Binding-site contacts:
Ligand atom C7 contacts residue TRP145 of chain 1.C at 3.8 Å (hydrophobic).
Ligand atom O7 contacts residue GLU184 of chain 1.C at 3.8 Å.
Ligand atom C1 contacts residue GLN220 of chain 1.C at 3.5 Å.
Ligand atom O8 contacts residue TRP145 of chain 1.C at 4.0 Å.
Ligand atom O10 contacts residue THR127 of chain 1.C at 2.9 Å (h-bond).
Ligand atom O1B contacts residue GLN220 of chain 1.C at 3.0 Å (h-bond).
Ligand atom O4 contacts residue GLY219 of chain 1.C at 3.5 Å (h-bond).
Ligand atom C9 contacts residue HIS177 of chain 1.C at 3.4 Å.
Ligand atom O4 contacts residue THR127 of chain 1.C at 3.8 Å.
Ligand atom C11 contacts residue GLY126 of chain 1.C at 4.0 Å.
Ligand atom O1A contacts residue GLN220 of chain 1.C at 3.8 Å.
Ligand atom O1A contacts residue LYS129 of chain 1.C at 3.0 Å (salt-bridge).
Ligand atom O3 contacts residue GLN216 of chain 1.C at 3.0 Å (h-bond).
Ligand atom C11 contacts residue THR127 of chain 1.C at 4.0 Å.
Ligand atom O1B contacts residue THR128 of chain 1.C at 2.7 Å (h-bond).
Ligand atom O8 contacts residue TYR89 of chain 1.C at 3.0 Å (h-bond).
Ligand atom O1A contacts residue THR128 of chain 1.C at 3.8 Å.
Ligand atom C8 contacts residue GLN220 of chain 1.C at 3.7 Å.
Ligand atom O9 contacts residue TYR89 of chain 1.C at 2.7 Å (h-bond).
Ligand atom C8 contacts residue TYR89 of chain 1.C at 3.6 Å (hydrophobic).
Ligand atom C8 contacts residue GLU184 of chain 1.C at 3.6 Å.
Ligand atom C9 contacts residue TYR89 of chain 1.C at 3.0 Å (hydrophobic).
Ligand atom C1 contacts residue THR128 of chain 1.C at 3.6 Å.
Ligand atom O3 contacts residue GLY219 of chain 1.C at 3.4 Å (h-bond).
Ligand atom C10 contacts residue THR127 of chain 1.C at 3.2 Å.
Ligand atom O9 contacts residue GLU184 of chain 1.C at 3.0 Å (salt-bridge).
Ligand atom N5 contacts residue THR127 of chain 1.C at 3.7 Å.
Ligand atom C4 contacts residue THR127 of chain 1.C at 3.5 Å.
Ligand atom C6 contacts residue GLN220 of chain 1.C at 3.7 Å.
Ligand atom C3 contacts residue GLY219 of chain 1.C at 3.5 Å.
Ligand atom O4 contacts residue GLN216 of chain 1.C at 3.4 Å (h-bond).
Ligand atom C9 contacts residue TRP145 of chain 1.C at 4.0 Å (hydrophobic).
Ligand atom C1 contacts residue LYS129 of chain 1.C at 3.7 Å.
Ligand atom O9 contacts residue HIS177 of chain 1.C at 3.6 Å.
Ligand atom C4 contacts residue GLY219 of chain 1.C at 3.1 Å.
Ligand atom O8 contacts residue GLN220 of chain 1.C at 2.7 Å (h-bond).
Ligand atom O9 contacts residue GLY222 of chain 1.C at 3.3 Å.
Ligand atom C9 contacts residue GLU184 of chain 1.C at 3.1 Å.
Ligand atom C11 contacts residue TRP145 of chain 1.C at 3.8 Å (hydrophobic).
Ligand atom O1B contacts residue LYS129 of chain 1.C at 3.8 Å.

Sequence of chain 1.C:
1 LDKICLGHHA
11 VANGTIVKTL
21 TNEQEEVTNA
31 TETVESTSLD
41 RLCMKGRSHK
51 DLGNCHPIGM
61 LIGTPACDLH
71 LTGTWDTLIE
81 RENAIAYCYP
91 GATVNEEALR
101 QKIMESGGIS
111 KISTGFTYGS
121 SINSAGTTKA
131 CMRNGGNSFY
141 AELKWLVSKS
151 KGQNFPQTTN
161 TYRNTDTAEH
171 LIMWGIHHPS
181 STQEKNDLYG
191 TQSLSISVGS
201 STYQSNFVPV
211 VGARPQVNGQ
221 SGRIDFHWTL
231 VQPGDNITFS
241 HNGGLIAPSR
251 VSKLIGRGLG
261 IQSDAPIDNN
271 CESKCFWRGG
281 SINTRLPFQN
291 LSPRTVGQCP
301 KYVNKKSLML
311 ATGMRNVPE

The protein below binds the small molecule below.
Small molecule (SMILES): CC(=O)N[C@@H]1[C@@H](O)[C@H](O[C@@H]2O[C@H](CO[C@]3(C(=O)O)C[C@H](O)[C@@H](NC(C)=O)[C@H]([C@H](O)[C@H](O)CO)O3)[C@H](O)[C@H](O)[C@H]2O)[C@@H](CO)O[C@H]1O